The protein below binds the small molecule below.
Small molecule (SMILES): CC(C)C[C@@H]1NC(=O)CNC(=O)[C@H](CCCCN=C(N)N)NC(=O)[C@H](CC2=c3ccccc3=NC2)NC(=O)[C@H](CO)NC(=O)[C@@H](N)CSSC[C@@H](C(=O)O)NC(=O)[C@H](C)NC(=O)[C@H](C)NC(=O)[C@H](CC2=NC=NC2)NC(=O)[C@H](CC(N)=O)NC(=O)[C@H](CCC(=O)O)NC1=O

Sequence of chain 1.A:
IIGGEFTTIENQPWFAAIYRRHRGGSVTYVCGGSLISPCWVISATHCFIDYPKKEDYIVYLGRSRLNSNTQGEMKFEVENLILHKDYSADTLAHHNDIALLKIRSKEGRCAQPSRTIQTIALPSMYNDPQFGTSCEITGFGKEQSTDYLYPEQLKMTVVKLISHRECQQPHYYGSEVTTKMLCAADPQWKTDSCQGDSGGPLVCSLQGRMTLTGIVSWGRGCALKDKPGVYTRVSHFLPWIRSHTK

Binding-site contacts:
Ligand atom O contacts residue GLN195 of chain 1.A at 3.2 Å.
Ligand atom O contacts residue HIS46 of chain 1.A at 3.0 Å.
Ligand atom CG contacts residue VAL216 of chain 1.A at 3.2 Å (hydrophobic).
Ligand atom NH2 contacts residue GLY229 of chain 1.A at 2.9 Å.
Ligand atom O contacts residue HIS94 of chain 1.A at 3.0 Å.
Ligand atom N contacts residue ASP50 of chain 1.A at 2.8 Å (salt-bridge).
Ligand atom CG contacts residue GLN195 of chain 1.A at 3.2 Å.
Ligand atom CA contacts residue ASP50 of chain 1.A at 3.1 Å.
Ligand atom C contacts residue HIS46 of chain 1.A at 3.2 Å.
Ligand atom CG contacts residue ASP50 of chain 1.A at 3.1 Å.
Ligand atom ND2 contacts residue TYR57 of chain 1.A at 2.7 Å (h-bond).
Ligand atom NH2 contacts residue SER193 of chain 1.A at 2.6 Å (h-bond).
Ligand atom CD contacts residue SER198 of chain 1.A at 3.0 Å.
Ligand atom CB contacts residue VAL30 of chain 1.A at 3.3 Å (hydrophobic).
Ligand atom OE2 contacts residue SER198 of chain 1.A at 2.5 Å (h-bond).
Ligand atom OE1 contacts residue HIS46 of chain 1.A at 2.6 Å (h-bond).
Ligand atom CB contacts residue CYS47 of chain 1.A at 3.2 Å (hydrophobic).
Ligand atom CZ contacts residue SER193 of chain 1.A at 3.1 Å.
Ligand atom CA contacts residue HIS46 of chain 1.A at 3.2 Å.
Ligand atom O contacts residue GLN195 of chain 1.A at 3.2 Å.
Ligand atom N contacts residue HIS46 of chain 1.A at 3.1 Å (h-bond).
Ligand atom O contacts residue TYR51 of chain 1.A at 3.3 Å.
Ligand atom OD1 contacts residue ARG20 of chain 1.A at 2.6 Å (salt-bridge).
Ligand atom ND1 contacts residue ASP50 of chain 1.A at 3.0 Å (salt-bridge).
Ligand atom ND2 contacts residue CYS47 of chain 1.A at 2.6 Å (h-bond).
Ligand atom NE2 contacts residue HIS46 of chain 1.A at 2.7 Å (h-bond).
Ligand atom CA contacts residue TYR51 of chain 1.A at 3.1 Å (hydrophobic).
Ligand atom CD2 contacts residue HIS46 of chain 1.A at 3.3 Å.
Ligand atom OD1 contacts residue TYR51 of chain 1.A at 3.3 Å.
Ligand atom CG' contacts residue CYS194 of chain 1.A at 3.2 Å (hydrophobic).
Ligand atom OE2 contacts residue GLY196 of chain 1.A at 2.7 Å (h-bond).
Ligand atom CG contacts residue CYS194 of chain 1.A at 3.4 Å (hydrophobic).
Ligand atom CA contacts residue HIS94 of chain 1.A at 3.2 Å.
Ligand atom CG contacts residue CYS47 of chain 1.A at 3.3 Å (hydrophobic).
Ligand atom NH1 contacts residue ASP192 of chain 1.A at 2.9 Å (salt-bridge).
Ligand atom NH2 contacts residue ASP192 of chain 1.A at 2.6 Å (salt-bridge).
Ligand atom CB contacts residue ASP50 of chain 1.A at 3.1 Å.
Ligand atom NH1 contacts residue GLY221 of chain 1.A at 2.7 Å (h-bond).
Ligand atom NE1 contacts residue GLY221 of chain 1.A at 3.3 Å (h-bond).
Ligand atom OE1 contacts residue SER198 of chain 1.A at 2.9 Å (h-bond).